Sequence of chain 1.A:
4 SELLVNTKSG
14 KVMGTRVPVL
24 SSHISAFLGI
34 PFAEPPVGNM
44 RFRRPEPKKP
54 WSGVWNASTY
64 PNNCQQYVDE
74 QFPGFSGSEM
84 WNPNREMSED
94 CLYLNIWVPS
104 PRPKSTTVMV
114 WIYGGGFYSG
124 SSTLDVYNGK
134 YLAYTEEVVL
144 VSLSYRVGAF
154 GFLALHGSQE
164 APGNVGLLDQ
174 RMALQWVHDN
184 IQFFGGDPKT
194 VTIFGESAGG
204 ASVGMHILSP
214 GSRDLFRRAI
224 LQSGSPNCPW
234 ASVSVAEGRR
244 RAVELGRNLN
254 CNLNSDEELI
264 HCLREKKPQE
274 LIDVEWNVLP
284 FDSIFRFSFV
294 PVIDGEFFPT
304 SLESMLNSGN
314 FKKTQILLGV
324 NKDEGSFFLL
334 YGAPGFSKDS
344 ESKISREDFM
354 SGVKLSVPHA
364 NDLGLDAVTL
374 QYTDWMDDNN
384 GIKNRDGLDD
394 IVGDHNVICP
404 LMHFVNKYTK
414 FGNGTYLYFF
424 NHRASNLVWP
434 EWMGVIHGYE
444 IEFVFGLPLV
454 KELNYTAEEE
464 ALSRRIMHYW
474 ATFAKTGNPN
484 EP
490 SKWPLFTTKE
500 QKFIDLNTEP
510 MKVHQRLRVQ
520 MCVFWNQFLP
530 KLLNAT

Binding-site contacts:
Ligand atom C21 contacts residue LEU282 of chain 1.A at 4.2 Å (hydrophobic).
Ligand atom C22 contacts residue TRP279 of chain 1.A at 3.5 Å (hydrophobic).
Ligand atom C20 contacts residue LEU282 of chain 1.A at 4.2 Å (hydrophobic).
Ligand atom N23 contacts residue TRP279 of chain 1.A at 3.6 Å.
Ligand atom C29 contacts residue TRP279 of chain 1.A at 3.7 Å (hydrophobic).
Ligand atom C28 contacts residue TYR70 of chain 1.A at 3.3 Å (hydrophobic).
Ligand atom C12 contacts residue ILE287 of chain 1.A at 3.6 Å (hydrophobic).
Ligand atom C19 contacts residue TRP279 of chain 1.A at 3.4 Å (hydrophobic).
Ligand atom C26 contacts residue TYR121 of chain 1.A at 3.6 Å (hydrophobic).
Ligand atom C21 contacts residue ILE287 of chain 1.A at 3.4 Å (hydrophobic).
Ligand atom C22 contacts residue ILE287 of chain 1.A at 4.0 Å (hydrophobic).
Ligand atom C20 contacts residue ILE287 of chain 1.A at 4.0 Å (hydrophobic).
Ligand atom N01 contacts residue TYR70 of chain 1.A at 3.8 Å.
Ligand atom C17 contacts residue TRP279 of chain 1.A at 3.4 Å (hydrophobic).
Ligand atom N13 contacts residue TYR334 of chain 1.A at 3.4 Å (h-bond).
Ligand atom C24 contacts residue TRP279 of chain 1.A at 3.7 Å (hydrophobic).
Ligand atom C12 contacts residue TYR334 of chain 1.A at 3.0 Å (hydrophobic).
Ligand atom O10 contacts residue ILE287 of chain 1.A at 3.1 Å.
Ligand atom C21 contacts residue TRP279 of chain 1.A at 4.0 Å (hydrophobic).
Ligand atom C12 contacts residue GLY335 of chain 1.A at 3.8 Å.
Ligand atom C18 contacts residue TRP279 of chain 1.A at 3.3 Å (hydrophobic).
Ligand atom C26 contacts residue PG41 of chain 1.I at 3.6 Å.
Ligand atom C27 contacts residue TYR70 of chain 1.A at 3.6 Å (hydrophobic).
Ligand atom C19 contacts residue LEU282 of chain 1.A at 4.2 Å (hydrophobic).
Ligand atom C28 contacts residue TRP279 of chain 1.A at 3.8 Å (hydrophobic).
Ligand atom N13 contacts residue ILE287 of chain 1.A at 3.6 Å.
Ligand atom C03 contacts residue TYR70 of chain 1.A at 3.9 Å (hydrophobic).
Ligand atom N01 contacts residue TRP279 of chain 1.A at 3.4 Å (h-bond).
Ligand atom C25 contacts residue PG41 of chain 1.I at 4.1 Å.
Ligand atom O14 contacts residue GLY335 of chain 1.A at 3.7 Å.
Ligand atom C11 contacts residue TYR334 of chain 1.A at 3.9 Å (hydrophobic).
Ligand atom C05 contacts residue TYR70 of chain 1.A at 4.2 Å (hydrophobic).
Ligand atom C25 contacts residue TRP279 of chain 1.A at 4.2 Å (hydrophobic).
Ligand atom C16 contacts residue TRP279 of chain 1.A at 3.5 Å (hydrophobic).
Ligand atom O14 contacts residue TYR334 of chain 1.A at 3.6 Å (h-bond).
Ligand atom N15 contacts residue TYR334 of chain 1.A at 4.2 Å.
Ligand atom C02 contacts residue TYR70 of chain 1.A at 3.1 Å (hydrophobic).
Ligand atom O14 contacts residue ILE287 of chain 1.A at 3.1 Å.
Ligand atom C27 contacts residue TYR121 of chain 1.A at 3.8 Å (hydrophobic).
Ligand atom N23 contacts residue ILE287 of chain 1.A at 3.5 Å (h-bond).

This protein binds this small molecule.
Small molecule (SMILES): O/N=C/c1nc(CCCCNc2c3c(nc4ccccc24)CCCC3)ccc1O